Sequence of chain 1.F:
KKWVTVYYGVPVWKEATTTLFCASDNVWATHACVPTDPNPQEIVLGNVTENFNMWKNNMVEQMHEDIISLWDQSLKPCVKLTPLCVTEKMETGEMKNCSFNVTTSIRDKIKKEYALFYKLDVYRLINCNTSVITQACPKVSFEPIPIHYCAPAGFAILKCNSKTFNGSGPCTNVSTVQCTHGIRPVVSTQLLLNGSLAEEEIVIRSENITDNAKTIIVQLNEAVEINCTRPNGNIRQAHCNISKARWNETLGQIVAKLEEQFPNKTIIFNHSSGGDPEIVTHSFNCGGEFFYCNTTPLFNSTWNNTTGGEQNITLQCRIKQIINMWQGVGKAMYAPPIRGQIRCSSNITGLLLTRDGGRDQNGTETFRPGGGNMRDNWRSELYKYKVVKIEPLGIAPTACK

Binding-site contacts:
Ligand atom C5 contacts residue ASN459 of chain 1.F at 3.7 Å.
Ligand atom C2 contacts residue ASN459 of chain 1.F at 2.5 Å.
Ligand atom C3 contacts residue ASN459 of chain 1.F at 3.8 Å.
Ligand atom N2 contacts residue ASN459 of chain 1.F at 2.9 Å (h-bond).
Ligand atom C1 contacts residue ASN459 of chain 1.F at 1.4 Å.
Ligand atom C7 contacts residue ASN278 of chain 1.F at 3.9 Å.
Ligand atom C7 contacts residue ARG268 of chain 1.F at 4.5 Å.
Ligand atom O5 contacts residue ALA307 of chain 1.F at 4.0 Å.
Ligand atom C4 contacts residue ASN459 of chain 1.F at 4.2 Å.
Ligand atom O7 contacts residue ASN278 of chain 1.F at 3.6 Å.
Ligand atom O7 contacts residue NAG1 of chain 1.NA at 3.3 Å.
Ligand atom C7 contacts residue ASN459 of chain 1.F at 3.7 Å.
Ligand atom C5 contacts residue ALA307 of chain 1.F at 4.5 Å (hydrophobic).
Ligand atom O5 contacts residue ASN459 of chain 1.F at 2.4 Å (h-bond).
Ligand atom C8 contacts residue ARG268 of chain 1.F at 3.5 Å.
Ligand atom C8 contacts residue ASN459 of chain 1.F at 4.1 Å.
Ligand atom C6 contacts residue ALA307 of chain 1.F at 3.8 Å (hydrophobic).
Ligand atom C8 contacts residue ASN278 of chain 1.F at 4.3 Å.

A small-molecule ligand and the protein it binds are described below.
Small molecule (SMILES): CC(=O)N[C@@H]1[C@@H](O)[C@H](O)[C@@H](CO)O[C@H]1O